Sequence of chain 3.B:
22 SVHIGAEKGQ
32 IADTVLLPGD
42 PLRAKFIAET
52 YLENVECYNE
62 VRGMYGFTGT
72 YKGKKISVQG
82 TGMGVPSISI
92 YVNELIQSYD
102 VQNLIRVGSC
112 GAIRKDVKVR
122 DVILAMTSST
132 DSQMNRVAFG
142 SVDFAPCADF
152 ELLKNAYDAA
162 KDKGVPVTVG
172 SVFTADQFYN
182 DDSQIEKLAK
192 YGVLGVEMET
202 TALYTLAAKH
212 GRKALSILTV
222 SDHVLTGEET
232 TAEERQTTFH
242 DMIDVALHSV

Binding-site contacts:
Ligand atom C5 contacts residue ASP223 of chain 3.B at 4.5 Å.
Ligand atom C5 contacts residue PHE179 of chain 3.B at 3.4 Å (hydrophobic).
Ligand atom N7 contacts residue GLY112 of chain 3.B at 3.6 Å (h-bond).
Ligand atom C6 contacts residue PHE179 of chain 3.B at 3.4 Å (hydrophobic).
Ligand atom N9 contacts residue CYS111 of chain 3.B at 4.1 Å.
Ligand atom C8 contacts residue SER222 of chain 3.B at 3.9 Å.
Ligand atom C4 contacts residue GLY112 of chain 3.B at 4.4 Å.
Ligand atom N9 contacts residue VAL197 of chain 3.B at 3.9 Å.
Ligand atom N9 contacts residue GLY112 of chain 3.B at 4.4 Å.
Ligand atom N3 contacts residue PHE179 of chain 3.B at 3.7 Å.
Ligand atom N7 contacts residue ASP223 of chain 3.B at 3.8 Å.
Ligand atom N9 contacts residue GLU198 of chain 3.B at 4.0 Å.
Ligand atom C4 contacts residue VAL197 of chain 3.B at 3.7 Å (hydrophobic).
Ligand atom N6 contacts residue ASP223 of chain 3.B at 3.7 Å.
Ligand atom C2 contacts residue MET199 of chain 3.B at 4.3 Å (hydrophobic).
Ligand atom C4 contacts residue GLU198 of chain 3.B at 4.0 Å.
Ligand atom N7 contacts residue SER222 of chain 3.B at 4.0 Å.
Ligand atom N9 contacts residue PHE179 of chain 3.B at 4.3 Å.
Ligand atom N7 contacts residue PHE179 of chain 3.B at 4.1 Å.
Ligand atom C6 contacts residue VAL197 of chain 3.B at 4.3 Å (hydrophobic).
Ligand atom C8 contacts residue VAL197 of chain 3.B at 4.4 Å (hydrophobic).
Ligand atom C2 contacts residue VAL197 of chain 3.B at 3.9 Å (hydrophobic).
Ligand atom N3 contacts residue GLU198 of chain 3.B at 3.6 Å.
Ligand atom N7 contacts residue CYS111 of chain 3.B at 4.0 Å.
Ligand atom C8 contacts residue PHE179 of chain 3.B at 4.5 Å (hydrophobic).
Ligand atom N3 contacts residue MET199 of chain 3.B at 3.7 Å.
Ligand atom C8 contacts residue CYS111 of chain 3.B at 3.8 Å (hydrophobic).
Ligand atom C2 contacts residue GLU198 of chain 3.B at 4.5 Å.
Ligand atom C8 contacts residue SER110 of chain 3.B at 3.6 Å.
Ligand atom N9 contacts residue SER110 of chain 3.B at 4.1 Å.
Ligand atom N6 contacts residue VAL225 of chain 3.B at 3.8 Å.
Ligand atom N1 contacts residue VAL197 of chain 3.B at 4.0 Å.
Ligand atom C5 contacts residue VAL197 of chain 3.B at 4.1 Å (hydrophobic).
Ligand atom C5 contacts residue GLY112 of chain 3.B at 4.0 Å.
Ligand atom N3 contacts residue VAL197 of chain 3.B at 3.9 Å.
Ligand atom C2 contacts residue PHE179 of chain 3.B at 3.5 Å (hydrophobic).
Ligand atom C4 contacts residue PHE179 of chain 3.B at 3.6 Å (hydrophobic).
Ligand atom N1 contacts residue PHE179 of chain 3.B at 3.6 Å.
Ligand atom N6 contacts residue PHE179 of chain 3.B at 3.9 Å.
Ligand atom C8 contacts residue GLY112 of chain 3.B at 3.9 Å.

This small molecule binds to this protein.
Small molecule (SMILES): Nc1ncnc2[nH]cnc12